Sequence of chain 1.B:
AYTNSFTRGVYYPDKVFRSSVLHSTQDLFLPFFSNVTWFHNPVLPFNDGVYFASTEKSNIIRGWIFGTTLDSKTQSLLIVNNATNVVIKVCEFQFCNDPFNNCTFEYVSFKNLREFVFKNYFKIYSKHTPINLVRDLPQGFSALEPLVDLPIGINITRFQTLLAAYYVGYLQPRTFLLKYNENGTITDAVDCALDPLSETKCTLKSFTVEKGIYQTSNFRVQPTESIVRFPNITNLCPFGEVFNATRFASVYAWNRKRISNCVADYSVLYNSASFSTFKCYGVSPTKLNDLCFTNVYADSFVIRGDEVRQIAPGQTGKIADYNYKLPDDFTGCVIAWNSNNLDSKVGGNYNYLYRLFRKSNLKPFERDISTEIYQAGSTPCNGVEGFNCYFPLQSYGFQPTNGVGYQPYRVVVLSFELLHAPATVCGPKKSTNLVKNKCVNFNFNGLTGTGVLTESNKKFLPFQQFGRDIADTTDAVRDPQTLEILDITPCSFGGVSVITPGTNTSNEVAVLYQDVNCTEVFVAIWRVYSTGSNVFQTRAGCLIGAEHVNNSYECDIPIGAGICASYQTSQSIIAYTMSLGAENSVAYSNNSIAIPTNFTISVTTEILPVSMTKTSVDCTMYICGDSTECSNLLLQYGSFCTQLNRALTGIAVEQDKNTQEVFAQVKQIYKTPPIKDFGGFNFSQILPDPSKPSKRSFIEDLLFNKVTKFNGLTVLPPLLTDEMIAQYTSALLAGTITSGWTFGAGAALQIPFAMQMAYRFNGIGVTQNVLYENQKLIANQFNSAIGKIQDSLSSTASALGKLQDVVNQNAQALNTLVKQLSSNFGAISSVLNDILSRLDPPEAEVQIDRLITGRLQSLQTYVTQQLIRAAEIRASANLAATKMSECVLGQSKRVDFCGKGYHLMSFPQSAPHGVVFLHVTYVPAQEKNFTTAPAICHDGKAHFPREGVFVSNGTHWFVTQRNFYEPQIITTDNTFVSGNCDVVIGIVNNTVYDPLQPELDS

Binding-site contacts:
Ligand atom O5 contacts residue ASN1134 of chain 1.B at 2.4 Å (h-bond).
Ligand atom C3 contacts residue ASN1134 of chain 1.B at 3.8 Å.
Ligand atom C1 contacts residue ASN1134 of chain 1.B at 1.4 Å.
Ligand atom C2 contacts residue ASN1134 of chain 1.B at 2.4 Å.
Ligand atom C4 contacts residue ASN1134 of chain 1.B at 4.2 Å.
Ligand atom O7 contacts residue ASN1134 of chain 1.B at 3.1 Å (h-bond).
Ligand atom N2 contacts residue ASN1134 of chain 1.B at 2.9 Å (h-bond).
Ligand atom C7 contacts residue ASN1134 of chain 1.B at 3.2 Å.
Ligand atom C5 contacts residue ASN1134 of chain 1.B at 3.7 Å.
Ligand atom C8 contacts residue ASN1134 of chain 1.B at 4.4 Å.

The small molecule below binds the protein below.
Small molecule (SMILES): CC(=O)N[C@H]1[C@H](O[C@H]2[C@H](O)[C@@H](NC(C)=O)CO[C@@H]2CO)O[C@H](CO)[C@@H](O)[C@@H]1O